This protein binds this small molecule.
Small molecule (SMILES): COc1ccc(NC(=O)c2ccc(NC3=C(C)C(=O)CC3)c(Cl)c2)cc1

Binding-site contacts:
Ligand atom C10 contacts residue TRP40 of chain 1.A at 3.8 Å (hydrophobic).
Ligand atom C15 contacts residue LEU51 of chain 1.A at 3.9 Å (hydrophobic).
Ligand atom C21 contacts residue ILE105 of chain 1.A at 4.0 Å (hydrophobic).
Ligand atom C12 contacts residue LEU51 of chain 1.A at 3.8 Å (hydrophobic).
Ligand atom CL contacts residue PRO45 of chain 1.A at 3.9 Å.
Ligand atom C25 contacts residue VAL46 of chain 1.A at 3.9 Å (hydrophobic).
Ligand atom C23 contacts residue ILE105 of chain 1.A at 3.9 Å (hydrophobic).
Ligand atom C25 contacts residue PRO41 of chain 1.A at 3.6 Å (hydrophobic).
Ligand atom C13 contacts residue LEU51 of chain 1.A at 4.0 Å (hydrophobic).
Ligand atom C22 contacts residue PRO41 of chain 1.A at 3.9 Å (hydrophobic).
Ligand atom CL contacts residue GLN44 of chain 1.A at 3.4 Å.
Ligand atom O9 contacts residue LEU51 of chain 1.A at 3.6 Å.
Ligand atom C11 contacts residue LEU51 of chain 1.A at 4.0 Å (hydrophobic).
Ligand atom C20 contacts residue VAL46 of chain 1.A at 3.6 Å (hydrophobic).
Ligand atom C11 contacts residue TRP40 of chain 1.A at 3.6 Å (hydrophobic).
Ligand atom C19 contacts residue ASN99 of chain 1.A at 3.8 Å.
Ligand atom C19 contacts residue ILE105 of chain 1.A at 3.5 Å (hydrophobic).
Ligand atom C8 contacts residue LEU51 of chain 1.A at 3.9 Å (hydrophobic).
Ligand atom O26 contacts residue ASN99 of chain 1.A at 2.9 Å (h-bond).
Ligand atom CL contacts residue VAL46 of chain 1.A at 3.7 Å.
Ligand atom C25 contacts residue ILE105 of chain 1.A at 3.6 Å (hydrophobic).
Ligand atom N18 contacts residue VAL46 of chain 1.A at 4.0 Å.
Ligand atom C14 contacts residue LEU51 of chain 1.A at 3.9 Å (hydrophobic).
Ligand atom CL contacts residue PRO41 of chain 1.A at 3.3 Å.
Ligand atom N18 contacts residue PRO41 of chain 1.A at 2.9 Å (h-bond).
Ligand atom C22 contacts residue VAL46 of chain 1.A at 3.8 Å (hydrophobic).
Ligand atom C19 contacts residue TYR56 of chain 1.A at 4.0 Å (hydrophobic).
Ligand atom C22 contacts residue ILE105 of chain 1.A at 3.5 Å (hydrophobic).
Ligand atom C10 contacts residue LEU51 of chain 1.A at 3.9 Å (hydrophobic).
Ligand atom C8 contacts residue TRP40 of chain 1.A at 3.9 Å (hydrophobic).
Ligand atom C25 contacts residue PHE42 of chain 1.A at 3.9 Å (hydrophobic).
Ligand atom C14 contacts residue PRO41 of chain 1.A at 3.5 Å (hydrophobic).
Ligand atom C13 contacts residue PRO41 of chain 1.A at 4.0 Å (hydrophobic).
Ligand atom C23 contacts residue LEU51 of chain 1.A at 4.1 Å (hydrophobic).
Ligand atom C20 contacts residue ILE105 of chain 1.A at 3.2 Å (hydrophobic).
Ligand atom C15 contacts residue PRO41 of chain 1.A at 3.4 Å (hydrophobic).
Ligand atom O9 contacts residue TRP40 of chain 1.A at 3.9 Å.
Ligand atom C21 contacts residue LEU53 of chain 1.A at 3.9 Å (hydrophobic).
Ligand atom O26 contacts residue TYR56 of chain 1.A at 3.7 Å.
Ligand atom O26 contacts residue ILE105 of chain 1.A at 3.9 Å.

Sequence of chain 1.A:
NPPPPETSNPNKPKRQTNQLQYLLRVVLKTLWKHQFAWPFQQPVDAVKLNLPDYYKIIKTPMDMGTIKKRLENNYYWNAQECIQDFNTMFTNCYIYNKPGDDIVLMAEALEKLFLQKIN